Binding-site contacts:
Ligand atom C6 contacts residue GLU105 of chain 1.FA at 3.1 Å.
Ligand atom O6 contacts residue GLU105 of chain 1.FA at 2.4 Å (salt-bridge).
Ligand atom O7 contacts residue ASN60 of chain 1.FA at 4.2 Å.
Ligand atom C3 contacts residue ASN60 of chain 1.FA at 3.8 Å.
Ligand atom O5 contacts residue ASN60 of chain 1.FA at 2.4 Å (h-bond).
Ligand atom C5 contacts residue GLU105 of chain 1.FA at 2.8 Å.
Ligand atom N2 contacts residue ASN60 of chain 1.FA at 2.8 Å (h-bond).
Ligand atom C1 contacts residue ASN60 of chain 1.FA at 1.4 Å.
Ligand atom C2 contacts residue ASN60 of chain 1.FA at 2.5 Å.
Ligand atom C5 contacts residue ASN60 of chain 1.FA at 3.7 Å.
Ligand atom C8 contacts residue SER49 of chain 1.FA at 3.5 Å.
Ligand atom C1 contacts residue GLU105 of chain 1.FA at 3.5 Å.
Ligand atom O5 contacts residue THR103 of chain 1.FA at 3.8 Å.
Ligand atom C7 contacts residue ASN60 of chain 1.FA at 3.4 Å.
Ligand atom O7 contacts residue ASN48 of chain 1.FA at 4.4 Å.
Ligand atom C4 contacts residue ASN60 of chain 1.FA at 4.3 Å.
Ligand atom C4 contacts residue GLU105 of chain 1.FA at 4.2 Å.
Ligand atom O7 contacts residue THR47 of chain 1.FA at 4.4 Å.
Ligand atom O5 contacts residue GLU105 of chain 1.FA at 2.9 Å (salt-bridge).
Ligand atom C8 contacts residue ASN60 of chain 1.FA at 3.6 Å.

A small-molecule ligand and the protein it binds are described below.
Small molecule (SMILES): CC(=O)N[C@H]1[C@H](O[C@H]2[C@H](O)[C@@H](NC(C)=O)CO[C@@H]2CO)O[C@H](CO)[C@@H](O)[C@@H]1O

Sequence of chain 1.FA:
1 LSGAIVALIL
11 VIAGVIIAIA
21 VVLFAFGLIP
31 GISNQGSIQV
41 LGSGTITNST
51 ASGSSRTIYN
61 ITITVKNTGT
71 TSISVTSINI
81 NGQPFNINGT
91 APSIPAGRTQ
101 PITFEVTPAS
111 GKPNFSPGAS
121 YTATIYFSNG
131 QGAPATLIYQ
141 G